Sequence of chain 1.A:
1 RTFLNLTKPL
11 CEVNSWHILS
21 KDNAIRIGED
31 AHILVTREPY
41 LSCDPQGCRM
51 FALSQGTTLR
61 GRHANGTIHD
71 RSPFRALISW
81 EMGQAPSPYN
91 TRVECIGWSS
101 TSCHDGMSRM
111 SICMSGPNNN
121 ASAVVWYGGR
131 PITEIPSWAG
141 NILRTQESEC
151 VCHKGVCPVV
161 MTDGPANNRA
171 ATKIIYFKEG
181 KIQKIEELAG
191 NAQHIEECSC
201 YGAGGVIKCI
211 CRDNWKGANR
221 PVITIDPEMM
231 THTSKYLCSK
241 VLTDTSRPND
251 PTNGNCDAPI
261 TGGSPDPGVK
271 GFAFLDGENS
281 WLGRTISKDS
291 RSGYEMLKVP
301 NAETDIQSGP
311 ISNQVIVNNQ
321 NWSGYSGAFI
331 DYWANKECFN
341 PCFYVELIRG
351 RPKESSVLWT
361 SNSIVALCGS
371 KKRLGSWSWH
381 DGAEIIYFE

Binding-site contacts:
Ligand atom C2 contacts residue ASN5 of chain 1.A at 2.4 Å.
Ligand atom O7 contacts residue ASN5 of chain 1.A at 3.2 Å (h-bond).
Ligand atom C7 contacts residue ASN5 of chain 1.A at 3.3 Å.
Ligand atom C3 contacts residue ASN5 of chain 1.A at 3.8 Å.
Ligand atom C5 contacts residue ASN5 of chain 1.A at 3.6 Å.
Ligand atom O7 contacts residue LYS154 of chain 1.A at 2.8 Å (salt-bridge).
Ligand atom O5 contacts residue ASN5 of chain 1.A at 2.3 Å (h-bond).
Ligand atom C4 contacts residue ASN5 of chain 1.A at 4.1 Å.
Ligand atom C1 contacts residue THR7 of chain 1.A at 4.2 Å.
Ligand atom N2 contacts residue ASN5 of chain 1.A at 2.9 Å (h-bond).
Ligand atom C7 contacts residue LYS154 of chain 1.A at 3.9 Å.
Ligand atom C1 contacts residue ASN5 of chain 1.A at 1.4 Å.
Ligand atom C8 contacts residue LYS154 of chain 1.A at 4.2 Å.

The small molecule below binds the protein below.
Small molecule (SMILES): CC(=O)N[C@@H]1[C@@H](O)[C@H](O)[C@@H](CO)O[C@H]1O